This protein binds this small molecule.
Small molecule (SMILES): C[C@H](Cn1cnc2c(N)ncnc21)OC[P](=O)(O)O[P](=O)(O)OP(=O)(O)O

Sequence of chain 1.C:
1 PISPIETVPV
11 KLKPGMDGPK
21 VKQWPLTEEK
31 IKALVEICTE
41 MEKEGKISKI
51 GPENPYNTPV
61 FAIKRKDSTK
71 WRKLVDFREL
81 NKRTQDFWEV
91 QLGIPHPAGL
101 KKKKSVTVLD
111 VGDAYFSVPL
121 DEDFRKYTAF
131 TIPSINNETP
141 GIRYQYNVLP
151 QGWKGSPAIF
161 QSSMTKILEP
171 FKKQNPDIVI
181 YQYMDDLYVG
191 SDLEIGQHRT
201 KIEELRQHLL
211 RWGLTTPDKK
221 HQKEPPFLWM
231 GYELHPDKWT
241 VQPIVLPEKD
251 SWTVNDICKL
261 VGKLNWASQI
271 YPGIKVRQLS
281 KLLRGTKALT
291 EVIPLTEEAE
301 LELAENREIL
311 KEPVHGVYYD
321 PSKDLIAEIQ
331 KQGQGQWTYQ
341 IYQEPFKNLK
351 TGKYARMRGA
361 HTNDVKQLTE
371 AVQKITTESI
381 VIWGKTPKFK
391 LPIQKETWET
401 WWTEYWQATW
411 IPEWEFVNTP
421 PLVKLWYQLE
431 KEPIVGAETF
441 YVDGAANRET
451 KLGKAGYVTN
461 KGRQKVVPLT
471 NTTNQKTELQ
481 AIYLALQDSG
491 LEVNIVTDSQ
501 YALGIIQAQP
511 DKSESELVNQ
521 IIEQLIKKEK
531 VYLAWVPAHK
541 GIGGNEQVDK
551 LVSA

Binding-site contacts:
Ligand atom O1G contacts residue ASP110 of chain 1.C at 3.2 Å (salt-bridge).
Ligand atom C9' contacts residue ASP185 of chain 1.C at 3.3 Å.
Ligand atom C8 contacts residue ARG72 of chain 1.C at 3.1 Å.
Ligand atom C5 contacts residue ARG72 of chain 1.C at 3.4 Å.
Ligand atom O3G contacts residue ARG65 of chain 1.C at 2.6 Å (salt-bridge).
Ligand atom PA contacts residue MG1 of chain 1.F at 3.5 Å.
Ligand atom O1G contacts residue GLY112 of chain 1.C at 3.3 Å.
Ligand atom O3B contacts residue MG1 of chain 1.F at 3.6 Å.
Ligand atom O3B contacts residue ASP113 of chain 1.C at 3.5 Å (salt-bridge).
Ligand atom O1G contacts residue MG1 of chain 1.F at 2.3 Å.
Ligand atom O2G contacts residue ARG65 of chain 1.C at 3.5 Å (salt-bridge).
Ligand atom O1G contacts residue ASP113 of chain 1.C at 3.7 Å.
Ligand atom C8' contacts residue TYR115 of chain 1.C at 3.4 Å (hydrophobic).
Ligand atom O2B contacts residue ASP113 of chain 1.C at 3.6 Å (salt-bridge).
Ligand atom C4 contacts residue ARG72 of chain 1.C at 3.7 Å.
Ligand atom O2G contacts residue LYS70 of chain 1.C at 2.6 Å (salt-bridge).
Ligand atom O1A contacts residue MG1 of chain 1.F at 2.4 Å.
Ligand atom O3G contacts residue MG1 of chain 1.F at 3.4 Å.
Ligand atom O2B contacts residue ALA114 of chain 1.C at 3.1 Å (h-bond).
Ligand atom PG contacts residue MG1 of chain 1.F at 3.2 Å.
Ligand atom N9 contacts residue ARG72 of chain 1.C at 3.5 Å (salt-bridge).
Ligand atom O3A contacts residue ARG72 of chain 1.C at 3.7 Å.
Ligand atom PG contacts residue ARG65 of chain 1.C at 3.5 Å.
Ligand atom O3B contacts residue ARG65 of chain 1.C at 3.1 Å (salt-bridge).
Ligand atom O1A contacts residue ASP185 of chain 1.C at 2.9 Å (salt-bridge).
Ligand atom N7 contacts residue ARG72 of chain 1.C at 3.1 Å (salt-bridge).
Ligand atom O3A contacts residue ARG65 of chain 1.C at 3.4 Å (salt-bridge).
Ligand atom O2A contacts residue ARG72 of chain 1.C at 2.8 Å (salt-bridge).
Ligand atom O2B contacts residue MG1 of chain 1.F at 2.3 Å.
Ligand atom O1A contacts residue ASP110 of chain 1.C at 3.5 Å (salt-bridge).
Ligand atom O9' contacts residue ARG72 of chain 1.C at 3.4 Å (salt-bridge).
Ligand atom O2B contacts residue ASP185 of chain 1.C at 3.1 Å (salt-bridge).
Ligand atom PB contacts residue ARG65 of chain 1.C at 3.6 Å.
Ligand atom PA contacts residue ASP185 of chain 1.C at 3.6 Å.
Ligand atom O1G contacts residue VAL111 of chain 1.C at 3.1 Å (h-bond).
Ligand atom PB contacts residue MG1 of chain 1.F at 3.3 Å.
Ligand atom C8' contacts residue GLN151 of chain 1.C at 3.3 Å.
Ligand atom O2B contacts residue VAL111 of chain 1.C at 3.3 Å (h-bond).
Ligand atom O3G contacts residue LYS219 of chain 1.C at 2.9 Å (salt-bridge).
Ligand atom O3A contacts residue MG1 of chain 1.F at 3.6 Å.